Binding-site contacts:
Ligand atom C3 contacts residue ASN414 of chain 2.B at 4.1 Å.
Ligand atom O3 contacts residue ASN414 of chain 2.B at 3.5 Å (h-bond).
Ligand atom C2 contacts residue ASN414 of chain 2.B at 3.6 Å.
Ligand atom C4 contacts residue ASN443 of chain 2.B at 1.3 Å.
Ligand atom C2 contacts residue ASN443 of chain 2.B at 3.8 Å.
Ligand atom C6 contacts residue GLN373 of chain 2.B at 4.1 Å.
Ligand atom C5 contacts residue ASN443 of chain 2.B at 2.5 Å.
Ligand atom O5 contacts residue ASN414 of chain 2.B at 3.8 Å.
Ligand atom C3 contacts residue ASN443 of chain 2.B at 2.4 Å.
Ligand atom C4 contacts residue ASN414 of chain 2.B at 3.5 Å.
Ligand atom O6 contacts residue GLN373 of chain 2.B at 4.0 Å.
Ligand atom N2 contacts residue ASN414 of chain 2.B at 3.8 Å.
Ligand atom O6 contacts residue PHE442 of chain 2.B at 4.5 Å.
Ligand atom O6 contacts residue ASN443 of chain 2.B at 3.6 Å.
Ligand atom O7 contacts residue ASN414 of chain 2.B at 3.2 Å (h-bond).
Ligand atom O6 contacts residue ASN414 of chain 2.B at 4.3 Å.
Ligand atom C6 contacts residue ASN443 of chain 2.B at 3.1 Å.
Ligand atom C6 contacts residue ASN414 of chain 2.B at 3.0 Å.
Ligand atom O5 contacts residue ASN443 of chain 2.B at 3.7 Å.
Ligand atom O3 contacts residue ASN443 of chain 2.B at 2.9 Å (h-bond).
Ligand atom C7 contacts residue ASN414 of chain 2.B at 3.8 Å.
Ligand atom C5 contacts residue ASN414 of chain 2.B at 3.6 Å.
Ligand atom C1 contacts residue ASN443 of chain 2.B at 4.1 Å.

This small molecule binds to this protein.
Small molecule (SMILES): CC(=O)N[C@@H]1[C@@H](O)[C@H](O)[C@@H](CO)O[C@H]1O

Sequence of chain 2.B:
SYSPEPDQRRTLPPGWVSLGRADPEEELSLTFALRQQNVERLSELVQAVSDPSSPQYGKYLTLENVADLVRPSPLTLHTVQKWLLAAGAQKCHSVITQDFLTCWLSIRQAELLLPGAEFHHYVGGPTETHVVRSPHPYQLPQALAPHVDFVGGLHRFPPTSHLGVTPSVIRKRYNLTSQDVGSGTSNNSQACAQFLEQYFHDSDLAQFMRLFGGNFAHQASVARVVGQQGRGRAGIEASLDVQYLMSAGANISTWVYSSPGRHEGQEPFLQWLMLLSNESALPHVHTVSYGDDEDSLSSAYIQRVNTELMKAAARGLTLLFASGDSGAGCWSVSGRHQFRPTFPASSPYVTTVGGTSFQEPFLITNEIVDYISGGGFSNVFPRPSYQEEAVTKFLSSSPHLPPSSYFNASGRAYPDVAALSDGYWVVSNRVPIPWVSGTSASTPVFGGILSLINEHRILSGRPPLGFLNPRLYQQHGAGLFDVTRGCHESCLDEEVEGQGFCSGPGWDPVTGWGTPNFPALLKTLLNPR